Binding-site contacts:
Ligand atom C3 contacts residue ASN619 of chain 1.F at 3.9 Å.
Ligand atom C7 contacts residue ASN619 of chain 1.F at 4.2 Å.
Ligand atom O7 contacts residue CYS620 of chain 1.F at 4.2 Å.
Ligand atom O6 contacts residue ASN619 of chain 1.F at 4.3 Å.
Ligand atom C8 contacts residue CYS620 of chain 1.F at 3.9 Å (hydrophobic).
Ligand atom C2 contacts residue ASN619 of chain 1.F at 2.7 Å.
Ligand atom C5 contacts residue ASN619 of chain 1.F at 3.5 Å.
Ligand atom O5 contacts residue ASN647 of chain 1.F at 4.2 Å.
Ligand atom O5 contacts residue ASN619 of chain 1.F at 2.2 Å (h-bond).
Ligand atom C6 contacts residue ASN647 of chain 1.F at 4.2 Å.
Ligand atom C4 contacts residue ASN619 of chain 1.F at 4.3 Å.
Ligand atom O6 contacts residue ASN647 of chain 1.F at 4.4 Å.
Ligand atom C7 contacts residue CYS620 of chain 1.F at 4.1 Å (hydrophobic).
Ligand atom N2 contacts residue ASN619 of chain 1.F at 3.2 Å (h-bond).
Ligand atom C1 contacts residue ASN619 of chain 1.F at 1.4 Å.
Ligand atom C4 contacts residue ASN647 of chain 1.F at 4.5 Å.

A small-molecule ligand and the protein it binds are described below.
Small molecule (SMILES): CC(=O)N[C@@H]1[C@@H](O)[C@H](O)[C@@H](CO)O[C@H]1O

Sequence of chain 1.F:
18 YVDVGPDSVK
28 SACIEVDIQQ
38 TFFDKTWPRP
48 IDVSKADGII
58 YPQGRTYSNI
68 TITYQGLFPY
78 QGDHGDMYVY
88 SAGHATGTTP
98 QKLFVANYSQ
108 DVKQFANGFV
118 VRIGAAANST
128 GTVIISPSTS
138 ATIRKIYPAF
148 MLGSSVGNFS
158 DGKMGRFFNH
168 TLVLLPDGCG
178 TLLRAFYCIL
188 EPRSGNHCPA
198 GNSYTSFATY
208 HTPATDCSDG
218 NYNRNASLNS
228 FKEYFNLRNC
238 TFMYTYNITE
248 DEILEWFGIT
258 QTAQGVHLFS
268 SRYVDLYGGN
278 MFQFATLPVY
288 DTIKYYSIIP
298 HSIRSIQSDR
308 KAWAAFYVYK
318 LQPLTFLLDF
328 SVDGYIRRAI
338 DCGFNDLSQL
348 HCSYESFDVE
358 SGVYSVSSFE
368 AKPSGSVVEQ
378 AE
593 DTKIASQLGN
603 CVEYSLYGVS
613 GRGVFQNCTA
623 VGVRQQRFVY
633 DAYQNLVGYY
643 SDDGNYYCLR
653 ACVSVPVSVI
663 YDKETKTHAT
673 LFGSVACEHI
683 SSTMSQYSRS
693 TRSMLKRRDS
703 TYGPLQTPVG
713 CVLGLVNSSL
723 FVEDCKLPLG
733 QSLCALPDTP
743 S